A protein and the small-molecule ligand that binds it are described below.
Small molecule (SMILES): OC[C@H]1O[C@@H](O)[C@H](O)[C@@H](O)[C@@H]1O

Binding-site contacts:
Ligand atom C1 contacts residue GLU18 of chain 1.B at 3.2 Å.
Ligand atom O3 contacts residue MET118 of chain 1.B at 4.0 Å.
Ligand atom O4 contacts residue PRO124 of chain 1.B at 4.1 Å.
Ligand atom C2 contacts residue ARG101 of chain 1.B at 3.9 Å.
Ligand atom O5 contacts residue GLU18 of chain 1.B at 4.0 Å.
Ligand atom C1 contacts residue CA1 of chain 1.I at 3.2 Å.
Ligand atom C6 contacts residue ASP204 of chain 1.B at 3.9 Å.
Ligand atom O5 contacts residue ASN103 of chain 1.B at 4.4 Å.
Ligand atom O1 contacts residue CA1 of chain 1.I at 1.9 Å.
Ligand atom C6 contacts residue TYR219 of chain 1.B at 3.6 Å (hydrophobic).
Ligand atom O4 contacts residue ALA125 of chain 1.B at 4.0 Å.
Ligand atom C3 contacts residue GLU121 of chain 1.B at 3.6 Å.
Ligand atom C5 contacts residue ASP204 of chain 1.B at 3.7 Å.
Ligand atom O3 contacts residue GLU121 of chain 1.B at 2.4 Å (salt-bridge).
Ligand atom O6 contacts residue ASN154 of chain 1.B at 4.1 Å.
Ligand atom C2 contacts residue ASN103 of chain 1.B at 3.6 Å.
Ligand atom O1 contacts residue GLU18 of chain 1.B at 2.7 Å (salt-bridge).
Ligand atom C6 contacts residue ILE202 of chain 1.B at 4.1 Å (hydrophobic).
Ligand atom C4 contacts residue GLU121 of chain 1.B at 3.5 Å.
Ligand atom O5 contacts residue ASN154 of chain 1.B at 3.2 Å (h-bond).
Ligand atom C1 contacts residue ASN154 of chain 1.B at 3.8 Å.
Ligand atom O1 contacts residue ASN154 of chain 1.B at 3.2 Å (h-bond).
Ligand atom C1 contacts residue ASN103 of chain 1.B at 3.8 Å.
Ligand atom C3 contacts residue ARG101 of chain 1.B at 4.0 Å.
Ligand atom C1 contacts residue ASP204 of chain 1.B at 3.7 Å.
Ligand atom O3 contacts residue ARG101 of chain 1.B at 3.1 Å (salt-bridge).
Ligand atom O4 contacts residue TYR219 of chain 1.B at 4.2 Å.
Ligand atom O4 contacts residue GLU121 of chain 1.B at 2.8 Å (salt-bridge).
Ligand atom O1 contacts residue ASP204 of chain 1.B at 3.1 Å (salt-bridge).
Ligand atom O5 contacts residue CA1 of chain 1.I at 3.8 Å.
Ligand atom C5 contacts residue TYR219 of chain 1.B at 4.1 Å (hydrophobic).
Ligand atom O2 contacts residue ILE34 of chain 1.B at 3.5 Å.
Ligand atom O2 contacts residue ASN103 of chain 1.B at 2.8 Å (h-bond).
Ligand atom O1 contacts residue ASN103 of chain 1.B at 2.9 Å (h-bond).
Ligand atom O5 contacts residue ASP204 of chain 1.B at 3.1 Å (salt-bridge).
Ligand atom O6 contacts residue ILE202 of chain 1.B at 3.6 Å.
Ligand atom C2 contacts residue CA1 of chain 1.I at 4.4 Å.
Ligand atom O6 contacts residue ILE152 of chain 1.B at 4.0 Å.
Ligand atom O2 contacts residue ARG101 of chain 1.B at 3.0 Å (salt-bridge).
Ligand atom O6 contacts residue SER170 of chain 1.B at 3.5 Å (h-bond).

Sequence of chain 1.B:
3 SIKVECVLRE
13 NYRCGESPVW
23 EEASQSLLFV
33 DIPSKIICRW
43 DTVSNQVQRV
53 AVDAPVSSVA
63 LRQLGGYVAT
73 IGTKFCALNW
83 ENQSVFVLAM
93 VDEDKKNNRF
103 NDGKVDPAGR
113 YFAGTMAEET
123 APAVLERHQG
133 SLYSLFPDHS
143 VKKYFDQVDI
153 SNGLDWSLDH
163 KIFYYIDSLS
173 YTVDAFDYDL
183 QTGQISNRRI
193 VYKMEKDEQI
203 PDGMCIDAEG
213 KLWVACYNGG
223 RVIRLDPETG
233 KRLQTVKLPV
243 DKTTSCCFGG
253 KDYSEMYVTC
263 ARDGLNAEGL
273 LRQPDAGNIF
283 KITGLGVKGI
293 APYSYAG